Binding-site contacts:
Ligand atom C6 contacts residue ASN483 of chain 8.A at 3.9 Å.
Ligand atom C7 contacts residue GLU480 of chain 8.A at 4.1 Å.
Ligand atom C8 contacts residue GLU480 of chain 8.A at 3.9 Å.
Ligand atom O3 contacts residue ARG463 of chain 8.A at 3.4 Å.
Ligand atom C8 contacts residue ARG463 of chain 8.A at 3.9 Å.
Ligand atom N2 contacts residue ARG463 of chain 8.A at 4.2 Å.
Ligand atom O7 contacts residue ASN483 of chain 8.A at 3.8 Å.
Ligand atom O6 contacts residue ASN483 of chain 8.A at 4.4 Å.
Ligand atom C7 contacts residue ARG463 of chain 8.A at 3.7 Å.
Ligand atom C2 contacts residue ASN483 of chain 8.A at 2.3 Å.
Ligand atom N2 contacts residue ASN483 of chain 8.A at 3.0 Å (h-bond).
Ligand atom C8 contacts residue LYS467 of chain 8.A at 3.9 Å.
Ligand atom O7 contacts residue SER464 of chain 8.A at 4.2 Å.
Ligand atom C3 contacts residue ASN483 of chain 8.A at 3.6 Å.
Ligand atom C4 contacts residue ASN483 of chain 8.A at 4.0 Å.
Ligand atom O7 contacts residue GLU480 of chain 8.A at 4.2 Å.
Ligand atom C5 contacts residue ASN483 of chain 8.A at 3.5 Å.
Ligand atom C1 contacts residue ASN483 of chain 8.A at 1.4 Å.
Ligand atom O7 contacts residue ARG463 of chain 8.A at 3.7 Å.
Ligand atom O5 contacts residue ASN483 of chain 8.A at 2.5 Å (h-bond).
Ligand atom C7 contacts residue ASN483 of chain 8.A at 3.6 Å.

The small molecule below binds the protein below.
Small molecule (SMILES): CC(=O)N[C@@H]1[C@@H](O)[C@H](O)[C@@H](CO)O[C@H]1O

Sequence of chain 8.A:
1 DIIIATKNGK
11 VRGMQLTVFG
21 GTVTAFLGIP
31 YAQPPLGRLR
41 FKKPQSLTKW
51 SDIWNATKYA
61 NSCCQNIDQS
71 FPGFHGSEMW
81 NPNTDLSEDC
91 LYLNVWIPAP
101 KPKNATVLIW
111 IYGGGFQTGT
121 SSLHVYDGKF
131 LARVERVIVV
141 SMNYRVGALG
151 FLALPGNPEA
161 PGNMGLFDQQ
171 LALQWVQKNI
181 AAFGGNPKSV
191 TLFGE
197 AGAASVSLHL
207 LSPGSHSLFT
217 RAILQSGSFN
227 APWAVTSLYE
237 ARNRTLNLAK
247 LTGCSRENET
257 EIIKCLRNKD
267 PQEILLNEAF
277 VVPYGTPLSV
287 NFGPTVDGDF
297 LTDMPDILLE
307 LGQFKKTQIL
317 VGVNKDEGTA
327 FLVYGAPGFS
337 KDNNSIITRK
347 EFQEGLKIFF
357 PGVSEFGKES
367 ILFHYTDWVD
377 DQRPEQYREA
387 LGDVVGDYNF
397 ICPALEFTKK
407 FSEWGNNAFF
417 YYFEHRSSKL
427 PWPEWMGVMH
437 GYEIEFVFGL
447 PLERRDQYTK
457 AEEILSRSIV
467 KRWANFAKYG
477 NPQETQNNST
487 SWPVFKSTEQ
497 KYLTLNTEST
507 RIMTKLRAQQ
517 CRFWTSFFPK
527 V